Binding-site contacts:
Ligand atom C contacts residue THR236 of chain 1.A at 4.2 Å.
Ligand atom N contacts residue LYS200 of chain 1.A at 4.0 Å.
Ligand atom C7 contacts residue ARG229 of chain 1.A at 4.4 Å.
Ligand atom C8 contacts residue ARG229 of chain 1.A at 3.9 Å.
Ligand atom C3 contacts residue LEU232 of chain 1.A at 4.2 Å (hydrophobic).
Ligand atom C contacts residue THR233 of chain 1.A at 3.9 Å.
Ligand atom C5 contacts residue LYS200 of chain 1.A at 3.7 Å.
Ligand atom C6 contacts residue LYS200 of chain 1.A at 3.7 Å.
Ligand atom N1 contacts residue LYS200 of chain 1.A at 4.0 Å.
Ligand atom CL contacts residue ARG229 of chain 1.A at 3.7 Å.
Ligand atom C7 contacts residue LEU232 of chain 1.A at 4.0 Å (hydrophobic).
Ligand atom C1 contacts residue LEU232 of chain 1.A at 4.2 Å (hydrophobic).
Ligand atom C1 contacts residue THR236 of chain 1.A at 3.5 Å.
Ligand atom N contacts residue ASP204 of chain 1.A at 3.5 Å (salt-bridge).
Ligand atom C contacts residue LEU232 of chain 1.A at 3.9 Å (hydrophobic).
Ligand atom C8 contacts residue LEU232 of chain 1.A at 3.9 Å (hydrophobic).
Ligand atom C2 contacts residue THR236 of chain 1.A at 4.4 Å.
Ligand atom CL contacts residue LEU232 of chain 1.A at 4.2 Å.
Ligand atom S contacts residue LYS200 of chain 1.A at 3.5 Å.
Ligand atom C8 contacts residue THR233 of chain 1.A at 4.1 Å.
Ligand atom CL contacts residue PHE203 of chain 1.A at 3.9 Å.

Sequence of chain 1.A:
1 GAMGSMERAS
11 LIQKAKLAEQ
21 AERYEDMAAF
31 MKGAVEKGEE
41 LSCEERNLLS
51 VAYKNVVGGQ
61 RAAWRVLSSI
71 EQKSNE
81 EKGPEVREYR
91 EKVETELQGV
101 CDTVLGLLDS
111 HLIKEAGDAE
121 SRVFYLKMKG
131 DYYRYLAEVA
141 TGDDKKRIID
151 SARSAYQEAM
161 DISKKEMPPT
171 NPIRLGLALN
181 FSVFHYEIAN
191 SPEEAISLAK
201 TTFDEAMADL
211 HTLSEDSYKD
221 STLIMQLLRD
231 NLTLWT

The protein below binds the small molecule below.
Small molecule (SMILES): [H]/N=C(/N)c1cc2c(Cl)cccc2s1